Sequence of chain 30.A:
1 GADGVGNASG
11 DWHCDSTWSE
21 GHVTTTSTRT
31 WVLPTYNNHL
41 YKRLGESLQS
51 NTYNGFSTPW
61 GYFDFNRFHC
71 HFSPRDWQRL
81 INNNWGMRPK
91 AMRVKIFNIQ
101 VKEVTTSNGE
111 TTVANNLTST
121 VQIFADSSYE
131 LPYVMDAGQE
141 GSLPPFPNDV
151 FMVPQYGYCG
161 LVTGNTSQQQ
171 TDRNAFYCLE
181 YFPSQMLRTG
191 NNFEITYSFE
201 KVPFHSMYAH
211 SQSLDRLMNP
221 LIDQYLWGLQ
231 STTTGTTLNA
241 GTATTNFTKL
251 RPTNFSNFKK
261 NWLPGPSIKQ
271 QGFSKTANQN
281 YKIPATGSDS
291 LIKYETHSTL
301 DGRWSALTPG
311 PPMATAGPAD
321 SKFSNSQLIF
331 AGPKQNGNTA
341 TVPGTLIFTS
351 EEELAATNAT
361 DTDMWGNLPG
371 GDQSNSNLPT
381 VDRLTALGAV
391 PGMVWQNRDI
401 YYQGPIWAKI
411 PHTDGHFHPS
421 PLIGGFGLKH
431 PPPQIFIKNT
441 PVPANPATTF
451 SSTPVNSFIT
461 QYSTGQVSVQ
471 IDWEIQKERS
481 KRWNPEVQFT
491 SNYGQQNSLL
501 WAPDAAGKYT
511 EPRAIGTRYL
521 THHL

Binding-site contacts:
Ligand atom N7 contacts residue SER420 of chain 30.A at 3.9 Å.
Ligand atom N6 contacts residue GLY425 of chain 30.A at 4.1 Å.
Ligand atom O1P contacts residue HIS416 of chain 30.A at 4.2 Å.
Ligand atom P contacts residue HIS416 of chain 30.A at 4.0 Å.
Ligand atom N6 contacts residue PRO419 of chain 30.A at 3.4 Å (h-bond).
Ligand atom O4' contacts residue PRO419 of chain 30.A at 4.3 Å.
Ligand atom O2P contacts residue PRO419 of chain 30.A at 4.2 Å.
Ligand atom N9 contacts residue HIS418 of chain 30.A at 4.3 Å.
Ligand atom N1 contacts residue VAL202 of chain 30.A at 3.7 Å.
Ligand atom C6 contacts residue PRO203 of chain 30.A at 4.4 Å (hydrophobic).
Ligand atom N6 contacts residue SER420 of chain 30.A at 4.0 Å.
Ligand atom N6 contacts residue PHE426 of chain 30.A at 3.8 Å.
Ligand atom C5 contacts residue SER420 of chain 30.A at 4.3 Å.
Ligand atom C6 contacts residue GLY427 of chain 30.A at 3.7 Å.
Ligand atom C8 contacts residue HIS418 of chain 30.A at 3.7 Å.
Ligand atom N9 contacts residue PRO203 of chain 30.A at 4.2 Å.
Ligand atom C4 contacts residue PRO203 of chain 30.A at 4.2 Å (hydrophobic).
Ligand atom C6 contacts residue SER420 of chain 30.A at 4.3 Å.
Ligand atom N7 contacts residue PRO419 of chain 30.A at 4.3 Å.
Ligand atom N1 contacts residue PRO419 of chain 30.A at 3.5 Å (h-bond).
Ligand atom N6 contacts residue GLY427 of chain 30.A at 2.8 Å (h-bond).
Ligand atom O5' contacts residue PRO419 of chain 30.A at 3.9 Å.
Ligand atom C5 contacts residue PRO419 of chain 30.A at 3.7 Å (hydrophobic).
Ligand atom C2 contacts residue GLY427 of chain 30.A at 3.4 Å.
Ligand atom C2 contacts residue PRO419 of chain 30.A at 4.0 Å (hydrophobic).
Ligand atom C6 contacts residue PRO419 of chain 30.A at 3.2 Å (hydrophobic).
Ligand atom O2P contacts residue HIS416 of chain 30.A at 2.8 Å (h-bond).
Ligand atom N3 contacts residue PRO203 of chain 30.A at 4.4 Å.
Ligand atom N1 contacts residue GLY427 of chain 30.A at 2.7 Å (h-bond).
Ligand atom C2' contacts residue PRO203 of chain 30.A at 4.0 Å (hydrophobic).
Ligand atom C8 contacts residue PRO203 of chain 30.A at 4.4 Å (hydrophobic).
Ligand atom C4 contacts residue PRO419 of chain 30.A at 4.2 Å (hydrophobic).
Ligand atom C6 contacts residue VAL202 of chain 30.A at 3.9 Å (hydrophobic).
Ligand atom N3 contacts residue PRO419 of chain 30.A at 4.3 Å.
Ligand atom N7 contacts residue HIS418 of chain 30.A at 4.4 Å.
Ligand atom C2 contacts residue VAL202 of chain 30.A at 4.3 Å (hydrophobic).
Ligand atom N6 contacts residue VAL202 of chain 30.A at 4.0 Å.
Ligand atom C5 contacts residue PRO203 of chain 30.A at 4.3 Å (hydrophobic).
Ligand atom C1' contacts residue HIS418 of chain 30.A at 4.1 Å.
Ligand atom O4' contacts residue HIS418 of chain 30.A at 4.1 Å.

The small molecule below binds the protein below.
Small molecule (SMILES): Nc1ncnc2c1ncn2[C@H]1C[C@H](O)[C@@H](COP(=O)(O)O)O1